The small molecule below binds the protein below.
Small molecule (SMILES): CC(=O)N[C@@H]1[C@@H](O)[C@H](O)[C@@H](CO)O[C@H]1O

Binding-site contacts:
Ligand atom C6 contacts residue HIS151 of chain 1.B at 3.0 Å.
Ligand atom C5 contacts residue HIS337 of chain 1.A at 3.7 Å.
Ligand atom O4 contacts residue HIS337 of chain 1.A at 4.0 Å.
Ligand atom O5 contacts residue ASN131 of chain 1.B at 2.4 Å (h-bond).
Ligand atom C8 contacts residue ILE339 of chain 1.A at 3.8 Å (hydrophobic).
Ligand atom O5 contacts residue HIS337 of chain 1.A at 4.4 Å.
Ligand atom O7 contacts residue ILE339 of chain 1.A at 2.7 Å (h-bond).
Ligand atom C5 contacts residue THR336 of chain 1.A at 4.4 Å.
Ligand atom O5 contacts residue ARG294 of chain 1.A at 4.4 Å.
Ligand atom C5 contacts residue ASN131 of chain 1.B at 3.6 Å.
Ligand atom C4 contacts residue HIS337 of chain 1.A at 4.5 Å.
Ligand atom C6 contacts residue HIS337 of chain 1.A at 4.3 Å.
Ligand atom O7 contacts residue ASN131 of chain 1.B at 3.6 Å.
Ligand atom O6 contacts residue HIS151 of chain 1.B at 2.6 Å (h-bond).
Ligand atom C1 contacts residue ASN131 of chain 1.B at 1.4 Å.
Ligand atom N2 contacts residue ASN131 of chain 1.B at 2.9 Å (h-bond).
Ligand atom O7 contacts residue PRO338 of chain 1.A at 3.0 Å.
Ligand atom C6 contacts residue THR336 of chain 1.A at 3.3 Å.
Ligand atom O4 contacts residue PRO338 of chain 1.A at 3.8 Å.
Ligand atom C7 contacts residue ILE339 of chain 1.A at 3.9 Å (hydrophobic).
Ligand atom C4 contacts residue PRO338 of chain 1.A at 4.4 Å (hydrophobic).
Ligand atom C7 contacts residue PRO338 of chain 1.A at 4.1 Å (hydrophobic).
Ligand atom C7 contacts residue ASN131 of chain 1.B at 3.5 Å.
Ligand atom C4 contacts residue ASN131 of chain 1.B at 4.3 Å.
Ligand atom C1 contacts residue ARG294 of chain 1.A at 4.4 Å.
Ligand atom C3 contacts residue ASN131 of chain 1.B at 3.8 Å.
Ligand atom C3 contacts residue PRO338 of chain 1.A at 3.9 Å (hydrophobic).
Ligand atom C5 contacts residue PRO338 of chain 1.A at 4.4 Å (hydrophobic).
Ligand atom O6 contacts residue THR336 of chain 1.A at 4.3 Å.
Ligand atom C2 contacts residue ASN131 of chain 1.B at 2.5 Å.

Sequence of chain 1.B:
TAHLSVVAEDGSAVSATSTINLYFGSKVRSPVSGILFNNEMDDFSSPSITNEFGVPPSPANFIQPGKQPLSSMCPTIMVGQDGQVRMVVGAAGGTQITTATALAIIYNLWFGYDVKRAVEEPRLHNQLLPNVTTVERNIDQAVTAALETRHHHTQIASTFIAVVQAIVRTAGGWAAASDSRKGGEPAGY

Sequence of chain 1.A:
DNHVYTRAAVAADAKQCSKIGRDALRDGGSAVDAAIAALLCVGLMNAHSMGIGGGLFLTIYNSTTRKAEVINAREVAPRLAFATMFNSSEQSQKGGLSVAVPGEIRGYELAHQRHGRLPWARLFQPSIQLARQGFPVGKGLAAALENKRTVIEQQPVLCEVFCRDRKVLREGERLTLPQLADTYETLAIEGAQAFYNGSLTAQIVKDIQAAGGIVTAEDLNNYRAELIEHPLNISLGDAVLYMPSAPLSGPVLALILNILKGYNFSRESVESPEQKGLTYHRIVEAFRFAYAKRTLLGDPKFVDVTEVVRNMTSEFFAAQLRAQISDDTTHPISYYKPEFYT